A protein and the small-molecule ligand that binds it are described below.
Small molecule (SMILES): Cc1cn([C@H]2C[C@H](O[P](=O)(O)OC[C@H]3O[C@@H](n4cnc5c(N)ncnc54)C[C@@H]3O[P](=O)(O)OC[C@H]3O[C@@H](n4cnc5c(N)ncnc54)C[C@@H]3O[P](=O)(O)OC[C@H]3O[C@@H](n4cc(C)c(=O)[nH]c4=O)C[C@@H]3O[P](=O)(O)OC[C@H]3O[C@@H](n4cnc5c(=O)nc(N)[nH]c54)C[C@@H]3O)[C@@H](CO[P](=O)(O)O[C@H]3C[C@H](n4ccc(N)nc4=O)O[C@@H]3CO[P](=O)(O)O[C@H]3C[C@]4(O[C@@H]3COP(=O)(O)O)C3C(C)C(=O)NC(=O)N34)O2)c(=O)[nH]c1=O

Binding-site contacts:
Ligand atom N4 contacts residue DA5 of chain 1.A at 3.2 Å (h-bond).
Ligand atom OP1 contacts residue ILE106 of chain 1.C at 2.6 Å (h-bond).
Ligand atom N3 contacts residue DG6 of chain 1.A at 2.3 Å (h-bond).
Ligand atom O2 contacts residue DG6 of chain 1.A at 2.3 Å (h-bond).
Ligand atom OP2 contacts residue GLY107 of chain 1.C at 3.3 Å.
Ligand atom C2 contacts residue DT4 of chain 1.A at 2.9 Å.
Ligand atom N3 contacts residue DA5 of chain 1.A at 2.3 Å (h-bond).
Ligand atom C4 contacts residue DG6 of chain 1.A at 3.1 Å.
Ligand atom N1 contacts residue DT4 of chain 1.A at 2.3 Å (h-bond).
Ligand atom OP1 contacts residue GLY107 of chain 1.C at 3.0 Å (h-bond).
Ligand atom N3 contacts residue DA7 of chain 1.A at 2.7 Å (h-bond).
Ligand atom C2 contacts residue DT3 of chain 1.A at 3.1 Å.
Ligand atom N1 contacts residue DT3 of chain 1.A at 2.7 Å (h-bond).
Ligand atom O4 contacts residue DG6 of chain 1.A at 3.2 Å (h-bond).
Ligand atom OP1 contacts residue GLY105 of chain 1.C at 2.8 Å (h-bond).
Ligand atom O4 contacts residue DA5 of chain 1.A at 2.8 Å (h-bond).
Ligand atom N6 contacts residue DT3 of chain 1.A at 3.2 Å (h-bond).
Ligand atom C2 contacts residue DG6 of chain 1.A at 3.1 Å.
Ligand atom C2 contacts residue DA2 of chain 1.A at 3.2 Å.
Ligand atom OP2 contacts residue PRO108 of chain 1.C at 3.0 Å (h-bond).
Ligand atom O2 contacts residue DG6 of chain 1.A at 3.0 Å (h-bond).
Ligand atom OP1 contacts residue NA1 of chain 1.E at 2.4 Å (h-bond).
Ligand atom N6 contacts residue DT4 of chain 1.A at 2.9 Å (h-bond).
Ligand atom O2 contacts residue DA5 of chain 1.A at 2.8 Å.
Ligand atom N1 contacts residue DC1 of chain 1.A at 3.1 Å (h-bond).
Ligand atom O2 contacts residue DA2 of chain 1.A at 3.2 Å.
Ligand atom OP1 contacts residue ALA110 of chain 1.C at 3.0 Å.
Ligand atom N4 contacts residue DG6 of chain 1.A at 2.3 Å (h-bond).
Ligand atom O2 contacts residue DA7 of chain 1.A at 2.8 Å (h-bond).
Ligand atom N2 contacts residue DA2 of chain 1.A at 3.0 Å (h-bond).
Ligand atom N6 contacts residue DA2 of chain 1.A at 3.1 Å (h-bond).
Ligand atom N3 contacts residue DA2 of chain 1.A at 2.6 Å (h-bond).
Ligand atom C4 contacts residue DA5 of chain 1.A at 3.0 Å.
Ligand atom O4 contacts residue DA7 of chain 1.A at 3.1 Å (h-bond).
Ligand atom N2 contacts residue DC1 of chain 1.A at 2.6 Å (h-bond).
Ligand atom C2 contacts residue DA7 of chain 1.A at 3.1 Å.
Ligand atom OP1 contacts residue ARG254 of chain 1.C at 2.7 Å (salt-bridge).
Ligand atom O4 contacts residue DA2 of chain 1.A at 3.2 Å (h-bond).
Ligand atom OP2 contacts residue SER109 of chain 1.C at 2.4 Å (h-bond).
Ligand atom C2 contacts residue DA5 of chain 1.A at 3.2 Å.

Sequence of chain 1.C:
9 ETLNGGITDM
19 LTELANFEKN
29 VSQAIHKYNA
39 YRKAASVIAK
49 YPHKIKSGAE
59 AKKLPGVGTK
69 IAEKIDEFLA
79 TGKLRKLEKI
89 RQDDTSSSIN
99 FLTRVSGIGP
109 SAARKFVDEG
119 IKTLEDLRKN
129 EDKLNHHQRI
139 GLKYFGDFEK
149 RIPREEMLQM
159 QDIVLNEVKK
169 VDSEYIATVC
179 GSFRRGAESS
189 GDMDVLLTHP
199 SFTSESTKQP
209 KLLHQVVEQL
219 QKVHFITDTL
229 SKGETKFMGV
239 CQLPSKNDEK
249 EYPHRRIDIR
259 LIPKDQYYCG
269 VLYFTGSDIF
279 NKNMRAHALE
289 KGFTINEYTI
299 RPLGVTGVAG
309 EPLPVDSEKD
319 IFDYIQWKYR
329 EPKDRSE